Binding-site contacts:
Ligand atom C18 contacts residue NAP1 of chain 1.D at 4.2 Å.
Ligand atom C21 contacts residue TRP160 of chain 1.B at 3.5 Å (hydrophobic).
Ligand atom C10 contacts residue TRP334 of chain 1.B at 3.9 Å (hydrophobic).
Ligand atom C2 contacts residue NAP1 of chain 1.D at 3.8 Å.
Ligand atom C3 contacts residue TYR78 of chain 1.B at 3.6 Å (hydrophobic).
Ligand atom O2 contacts residue TRP250 of chain 1.B at 4.0 Å.
Ligand atom N1 contacts residue TYR78 of chain 1.B at 3.7 Å.
Ligand atom C22 contacts residue TRP160 of chain 1.B at 3.3 Å (hydrophobic).
Ligand atom C18 contacts residue LEU331 of chain 1.B at 4.1 Å (hydrophobic).
Ligand atom C13 contacts residue TYR152 of chain 1.B at 4.0 Å (hydrophobic).
Ligand atom C21 contacts residue MET333 of chain 1.B at 3.8 Å (hydrophobic).
Ligand atom C17 contacts residue TRP250 of chain 1.B at 3.7 Å (hydrophobic).
Ligand atom O1 contacts residue LYS107 of chain 1.B at 4.2 Å.
Ligand atom C2 contacts residue GLU140 of chain 1.B at 3.4 Å.
Ligand atom C22 contacts residue TYR152 of chain 1.B at 3.8 Å (hydrophobic).
Ligand atom C17 contacts residue MET333 of chain 1.B at 4.0 Å (hydrophobic).
Ligand atom C3 contacts residue GLU140 of chain 1.B at 3.3 Å.
Ligand atom C12 contacts residue TYR152 of chain 1.B at 4.2 Å (hydrophobic).
Ligand atom C11 contacts residue TYR152 of chain 1.B at 3.5 Å (hydrophobic).
Ligand atom C6 contacts residue TYR46 of chain 1.B at 3.5 Å (hydrophobic).
Ligand atom C4 contacts residue TYR78 of chain 1.B at 4.2 Å (hydrophobic).
Ligand atom C23 contacts residue ARG154 of chain 1.B at 4.1 Å.
Ligand atom O1 contacts residue GLU140 of chain 1.B at 2.7 Å (salt-bridge).
Ligand atom C14 contacts residue TRP250 of chain 1.B at 3.6 Å (hydrophobic).
Ligand atom C3 contacts residue NAP1 of chain 1.D at 3.4 Å.
Ligand atom C1 contacts residue TRP109 of chain 1.B at 3.9 Å (hydrophobic).
Ligand atom O1 contacts residue NAP1 of chain 1.D at 3.2 Å.
Ligand atom C22 contacts residue ARG154 of chain 1.B at 3.8 Å.
Ligand atom C2 contacts residue ILE77 of chain 1.B at 4.0 Å (hydrophobic).
Ligand atom C10 contacts residue TYR152 of chain 1.B at 3.9 Å (hydrophobic).
Ligand atom C2 contacts residue TRP109 of chain 1.B at 3.7 Å (hydrophobic).
Ligand atom C15 contacts residue TRP250 of chain 1.B at 3.9 Å (hydrophobic).
Ligand atom C8 contacts residue TYR152 of chain 1.B at 3.6 Å (hydrophobic).
Ligand atom C5 contacts residue TYR46 of chain 1.B at 4.0 Å (hydrophobic).
Ligand atom O1 contacts residue TYR78 of chain 1.B at 2.8 Å (h-bond).
Ligand atom C11 contacts residue TRP334 of chain 1.B at 3.9 Å (hydrophobic).
Ligand atom C11 contacts residue MET333 of chain 1.B at 4.2 Å (hydrophobic).
Ligand atom C20 contacts residue TRP160 of chain 1.B at 4.0 Å (hydrophobic).
Ligand atom C14 contacts residue TYR46 of chain 1.B at 4.0 Å (hydrophobic).
Ligand atom N1 contacts residue NAP1 of chain 1.D at 3.6 Å.

A small-molecule ligand and the protein it binds are described below.
Small molecule (SMILES): CC(C)(C)NC(=O)[C@H]1CC[C@H]2[C@@H]3CC[C@H]4NC(=O)C=C[C@]4(C)[C@H]3CC[C@]12C

Sequence of chain 1.B:
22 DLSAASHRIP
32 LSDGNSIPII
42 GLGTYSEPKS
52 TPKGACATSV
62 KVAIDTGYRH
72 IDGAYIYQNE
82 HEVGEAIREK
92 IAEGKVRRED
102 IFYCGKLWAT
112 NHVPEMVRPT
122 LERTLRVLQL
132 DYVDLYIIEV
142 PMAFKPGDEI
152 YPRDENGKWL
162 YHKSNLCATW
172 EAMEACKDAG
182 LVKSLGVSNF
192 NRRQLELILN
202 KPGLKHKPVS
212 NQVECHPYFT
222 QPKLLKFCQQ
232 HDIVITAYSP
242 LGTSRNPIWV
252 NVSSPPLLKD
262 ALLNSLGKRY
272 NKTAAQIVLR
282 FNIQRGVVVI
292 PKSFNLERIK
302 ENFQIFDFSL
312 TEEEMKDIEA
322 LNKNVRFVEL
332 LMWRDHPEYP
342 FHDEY